Sequence of chain 1.E:
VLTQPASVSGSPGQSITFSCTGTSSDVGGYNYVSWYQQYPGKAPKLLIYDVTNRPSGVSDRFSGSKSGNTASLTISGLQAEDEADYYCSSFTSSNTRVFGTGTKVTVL

The small molecule below binds the protein below.
Small molecule (SMILES): CC(=O)N[C@@H]1[C@@H](O)[C@H](O)[C@@H](CO)O[C@H]1O

Binding-site contacts:
Ligand atom C4 contacts residue ASN343 of chain 1.B at 4.3 Å.
Ligand atom C5 contacts residue ASN343 of chain 1.B at 3.6 Å.
Ligand atom O7 contacts residue GLU340 of chain 1.B at 4.4 Å.
Ligand atom N2 contacts residue TRP108 of chain 1.D at 4.2 Å.
Ligand atom N2 contacts residue ASN343 of chain 1.B at 3.2 Å (h-bond).
Ligand atom O6 contacts residue THR54 of chain 1.E at 4.4 Å.
Ligand atom C3 contacts residue ASN343 of chain 1.B at 3.9 Å.
Ligand atom C1 contacts residue ASN343 of chain 1.B at 1.4 Å.
Ligand atom C8 contacts residue GLY339 of chain 1.B at 3.5 Å.
Ligand atom C1 contacts residue TRP108 of chain 1.D at 4.2 Å (hydrophobic).
Ligand atom C7 contacts residue GLY339 of chain 1.B at 4.0 Å.
Ligand atom O7 contacts residue GLY339 of chain 1.B at 4.3 Å.
Ligand atom C7 contacts residue ASN343 of chain 1.B at 4.4 Å.
Ligand atom O5 contacts residue ASN343 of chain 1.B at 2.3 Å (h-bond).
Ligand atom C2 contacts residue ASN343 of chain 1.B at 2.7 Å.
Ligand atom N2 contacts residue GLY339 of chain 1.B at 4.5 Å.

Sequence of chain 1.B:
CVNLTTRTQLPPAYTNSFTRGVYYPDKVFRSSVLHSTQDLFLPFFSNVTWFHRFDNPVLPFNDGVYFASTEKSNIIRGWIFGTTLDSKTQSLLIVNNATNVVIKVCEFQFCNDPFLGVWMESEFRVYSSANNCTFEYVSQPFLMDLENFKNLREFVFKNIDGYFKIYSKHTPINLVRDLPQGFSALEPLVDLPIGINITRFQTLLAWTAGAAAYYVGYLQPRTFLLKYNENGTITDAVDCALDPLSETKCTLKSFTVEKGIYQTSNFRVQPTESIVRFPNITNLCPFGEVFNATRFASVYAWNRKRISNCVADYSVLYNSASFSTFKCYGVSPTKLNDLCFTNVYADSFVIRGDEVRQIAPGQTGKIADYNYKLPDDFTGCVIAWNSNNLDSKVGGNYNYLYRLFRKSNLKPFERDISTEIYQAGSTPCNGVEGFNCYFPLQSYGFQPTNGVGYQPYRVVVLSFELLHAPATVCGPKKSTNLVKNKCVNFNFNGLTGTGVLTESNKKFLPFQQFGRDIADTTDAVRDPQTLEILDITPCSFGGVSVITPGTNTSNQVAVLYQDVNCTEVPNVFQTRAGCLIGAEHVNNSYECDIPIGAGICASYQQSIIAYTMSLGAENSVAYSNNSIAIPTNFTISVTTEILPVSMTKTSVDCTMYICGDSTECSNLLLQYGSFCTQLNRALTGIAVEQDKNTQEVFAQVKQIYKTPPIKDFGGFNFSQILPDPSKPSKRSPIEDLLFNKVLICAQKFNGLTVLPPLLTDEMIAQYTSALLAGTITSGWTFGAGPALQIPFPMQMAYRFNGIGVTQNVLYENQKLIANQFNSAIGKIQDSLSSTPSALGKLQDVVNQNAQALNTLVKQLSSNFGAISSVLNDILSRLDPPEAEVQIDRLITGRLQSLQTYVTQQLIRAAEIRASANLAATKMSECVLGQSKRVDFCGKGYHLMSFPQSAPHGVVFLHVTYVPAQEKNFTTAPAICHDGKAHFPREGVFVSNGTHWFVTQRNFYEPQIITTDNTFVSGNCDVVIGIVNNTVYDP

Sequence of chain 1.D:
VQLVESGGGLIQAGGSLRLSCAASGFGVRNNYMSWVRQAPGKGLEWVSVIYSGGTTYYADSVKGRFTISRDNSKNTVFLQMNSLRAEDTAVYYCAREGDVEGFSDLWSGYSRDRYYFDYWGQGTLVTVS